Binding-site contacts:
Ligand atom C6 contacts residue SER80 of chain 1.B at 4.3 Å.
Ligand atom O6 contacts residue GLN10 of chain 1.B at 3.0 Å (h-bond).
Ligand atom C8 contacts residue ARG64 of chain 1.B at 3.2 Å.
Ligand atom O7 contacts residue ARG64 of chain 1.B at 3.1 Å (salt-bridge).
Ligand atom C4 contacts residue SER79 of chain 1.B at 3.4 Å.
Ligand atom N2 contacts residue ARG64 of chain 1.B at 3.7 Å.
Ligand atom C7 contacts residue ASN81 of chain 1.B at 3.6 Å.
Ligand atom C2 contacts residue ASN81 of chain 1.B at 2.4 Å.
Ligand atom C7 contacts residue ARG64 of chain 1.B at 3.1 Å.
Ligand atom O6 contacts residue SER79 of chain 1.B at 3.9 Å.
Ligand atom C3 contacts residue ASN81 of chain 1.B at 3.8 Å.
Ligand atom C3 contacts residue ARG64 of chain 1.B at 3.6 Å.
Ligand atom O5 contacts residue ASN81 of chain 1.B at 2.4 Å (h-bond).
Ligand atom O3 contacts residue ARG64 of chain 1.B at 3.2 Å (salt-bridge).
Ligand atom C5 contacts residue ASN11 of chain 1.B at 3.8 Å.
Ligand atom C6 contacts residue ASN11 of chain 1.B at 3.6 Å.
Ligand atom C6 contacts residue GLN10 of chain 1.B at 4.0 Å.
Ligand atom C1 contacts residue ASN11 of chain 1.B at 4.0 Å.
Ligand atom O4 contacts residue ARG64 of chain 1.B at 4.2 Å.
Ligand atom C5 contacts residue SER79 of chain 1.B at 3.6 Å.
Ligand atom O5 contacts residue ASN11 of chain 1.B at 3.2 Å (h-bond).
Ligand atom C2 contacts residue ARG64 of chain 1.B at 3.4 Å.
Ligand atom O4 contacts residue SER79 of chain 1.B at 3.7 Å.
Ligand atom N2 contacts residue ASN81 of chain 1.B at 2.9 Å (h-bond).
Ligand atom O6 contacts residue ASN11 of chain 1.B at 3.2 Å (h-bond).
Ligand atom C8 contacts residue ASN81 of chain 1.B at 3.6 Å.
Ligand atom C4 contacts residue ASN81 of chain 1.B at 4.2 Å.
Ligand atom C4 contacts residue ARG64 of chain 1.B at 3.5 Å.
Ligand atom O5 contacts residue SER79 of chain 1.B at 4.1 Å.
Ligand atom C6 contacts residue SER79 of chain 1.B at 2.9 Å.
Ligand atom C1 contacts residue ASN81 of chain 1.B at 1.4 Å.
Ligand atom C5 contacts residue ASN81 of chain 1.B at 3.7 Å.

A protein and the small-molecule ligand that binds it are described below.
Small molecule (SMILES): CC(=O)N[C@@H]1[C@@H](O)[C@H](O)[C@@H](CO)O[C@H]1O

Sequence of chain 1.B:
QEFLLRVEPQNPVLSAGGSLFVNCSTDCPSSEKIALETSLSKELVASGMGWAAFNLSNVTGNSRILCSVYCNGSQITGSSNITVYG